A small-molecule ligand and the protein it binds are described below.
Small molecule (SMILES): CC(=O)N[C@@H]1[C@@H](O)[C@H](O)[C@@H](CO)O[C@H]1O

Binding-site contacts:
Ligand atom C8 contacts residue ASN223 of chain 1.A at 4.2 Å.
Ligand atom C3 contacts residue ASN223 of chain 1.A at 3.5 Å.
Ligand atom C8 contacts residue ASN222 of chain 1.A at 3.7 Å.
Ligand atom C8 contacts residue LYS218 of chain 1.A at 4.2 Å.
Ligand atom C1 contacts residue ASN223 of chain 1.A at 1.4 Å.
Ligand atom C7 contacts residue ASN223 of chain 1.A at 3.1 Å.
Ligand atom O5 contacts residue ASN223 of chain 1.A at 2.4 Å (h-bond).
Ligand atom O3 contacts residue ASN223 of chain 1.A at 4.5 Å.
Ligand atom O7 contacts residue ASN223 of chain 1.A at 2.9 Å (h-bond).
Ligand atom C7 contacts residue ASN222 of chain 1.A at 4.0 Å.
Ligand atom C8 contacts residue GLU219 of chain 1.A at 3.7 Å.
Ligand atom C2 contacts residue ASN223 of chain 1.A at 2.1 Å.
Ligand atom N2 contacts residue ASN223 of chain 1.A at 2.7 Å (h-bond).
Ligand atom C4 contacts residue ASN223 of chain 1.A at 4.0 Å.
Ligand atom C5 contacts residue ASN223 of chain 1.A at 3.6 Å.
Ligand atom O7 contacts residue ASN222 of chain 1.A at 3.3 Å (h-bond).

Sequence of chain 1.A:
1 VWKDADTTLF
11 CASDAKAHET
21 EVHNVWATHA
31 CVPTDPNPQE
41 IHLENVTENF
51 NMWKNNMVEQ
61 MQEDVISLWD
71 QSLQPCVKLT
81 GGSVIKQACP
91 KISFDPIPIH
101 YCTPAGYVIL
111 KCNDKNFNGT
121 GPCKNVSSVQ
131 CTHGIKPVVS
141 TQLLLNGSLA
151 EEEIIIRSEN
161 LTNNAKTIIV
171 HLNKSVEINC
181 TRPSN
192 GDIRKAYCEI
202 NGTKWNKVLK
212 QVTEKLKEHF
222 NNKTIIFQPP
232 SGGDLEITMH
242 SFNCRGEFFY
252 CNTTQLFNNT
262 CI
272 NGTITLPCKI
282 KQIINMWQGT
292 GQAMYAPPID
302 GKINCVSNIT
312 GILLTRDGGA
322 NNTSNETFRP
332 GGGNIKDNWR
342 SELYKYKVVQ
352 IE